The protein below binds the small molecule below.
Small molecule (SMILES): COc1cccc2[nH]c(C(=O)N[C@@H](CC(C)C)C(=O)N[C@@H](C[C@@H]3CCNC3=O)[C@H](O)CO)cc12

Sequence of chain 1.A:
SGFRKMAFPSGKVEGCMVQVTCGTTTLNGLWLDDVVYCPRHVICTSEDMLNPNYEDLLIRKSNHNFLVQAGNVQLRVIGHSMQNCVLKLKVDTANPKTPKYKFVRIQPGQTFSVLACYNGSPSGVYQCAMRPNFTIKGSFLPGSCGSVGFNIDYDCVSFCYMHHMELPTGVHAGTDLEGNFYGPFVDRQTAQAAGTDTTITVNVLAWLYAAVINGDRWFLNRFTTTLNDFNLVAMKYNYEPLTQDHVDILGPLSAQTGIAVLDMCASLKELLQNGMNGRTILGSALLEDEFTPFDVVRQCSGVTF

Binding-site contacts:
Ligand atom O33 contacts residue HIS172 of chain 1.A at 3.4 Å.
Ligand atom C36 contacts residue HIS41 of chain 1.A at 3.5 Å.
Ligand atom N23 contacts residue HIS164 of chain 1.A at 2.8 Å (h-bond).
Ligand atom O37 contacts residue CYS145 of chain 1.A at 3.0 Å (h-bond).
Ligand atom C12 contacts residue MET165 of chain 1.A at 3.6 Å (hydrophobic).
Ligand atom C19 contacts residue MET165 of chain 1.A at 3.6 Å (hydrophobic).
Ligand atom N31 contacts residue LEU141 of chain 1.A at 3.6 Å.
Ligand atom C21 contacts residue HIS164 of chain 1.A at 3.6 Å.
Ligand atom C20 contacts residue ASP187 of chain 1.A at 3.4 Å.
Ligand atom O33 contacts residue GLU166 of chain 1.A at 3.4 Å.
Ligand atom C1 contacts residue GLN189 of chain 1.A at 3.5 Å.
Ligand atom O2 contacts residue GLN189 of chain 1.A at 3.4 Å (h-bond).
Ligand atom C32 contacts residue HIS163 of chain 1.A at 3.4 Å.
Ligand atom C30 contacts residue PRO142 of chain 1.A at 3.5 Å (hydrophobic).
Ligand atom C19 contacts residue HIS164 of chain 1.A at 3.3 Å.
Ligand atom O2 contacts residue THR190 of chain 1.A at 3.6 Å (h-bond).
Ligand atom N31 contacts residue GLU166 of chain 1.A at 3.3 Å (salt-bridge).
Ligand atom C10 contacts residue GLN189 of chain 1.A at 3.4 Å.
Ligand atom O35 contacts residue CYS145 of chain 1.A at 2.4 Å (h-bond).
Ligand atom C15 contacts residue HIS164 of chain 1.A at 3.6 Å.
Ligand atom C36 contacts residue CYS145 of chain 1.A at 2.9 Å (hydrophobic).
Ligand atom C9 contacts residue GLU166 of chain 1.A at 3.6 Å.
Ligand atom O13 contacts residue GLU166 of chain 1.A at 2.8 Å (salt-bridge).
Ligand atom O33 contacts residue HIS163 of chain 1.A at 2.5 Å (h-bond).
Ligand atom N8 contacts residue GLU166 of chain 1.A at 2.6 Å (salt-bridge).
Ligand atom O13 contacts residue MET165 of chain 1.A at 3.1 Å.
Ligand atom O37 contacts residue HIS41 of chain 1.A at 2.5 Å (h-bond).
Ligand atom C7 contacts residue GLU166 of chain 1.A at 3.5 Å.
Ligand atom C6 contacts residue PRO168 of chain 1.A at 3.6 Å (hydrophobic).
Ligand atom O35 contacts residue SER144 of chain 1.A at 3.6 Å (h-bond).
Ligand atom O35 contacts residue GLY143 of chain 1.A at 3.2 Å (h-bond).
Ligand atom C3 contacts residue THR190 of chain 1.A at 3.6 Å.
Ligand atom N23 contacts residue CYS145 of chain 1.A at 2.9 Å (h-bond).
Ligand atom C20 contacts residue ARG188 of chain 1.A at 3.6 Å.
Ligand atom C11 contacts residue THR190 of chain 1.A at 3.6 Å.
Ligand atom O33 contacts residue PHE140 of chain 1.A at 3.3 Å.
Ligand atom C34 contacts residue CYS145 of chain 1.A at 1.8 Å (hydrophobic).
Ligand atom C26 contacts residue CYS145 of chain 1.A at 3.0 Å (hydrophobic).
Ligand atom C32 contacts residue GLU166 of chain 1.A at 3.4 Å.
Ligand atom C24 contacts residue CYS145 of chain 1.A at 2.6 Å (hydrophobic).